This protein binds this small molecule.
Small molecule (SMILES): CSCC[C@H](NC(=O)[C@@H]1CCCN1C(=O)CNC(=O)[C@H](CC(N)=O)NC(=O)[C@H](CC1=c2ccccc2=NC1)NC(=O)[C@H](CC(C)C)NC(=O)[C@@H](N)CC(C)C)C(=O)N[C@@H](CCC(N)=O)C(=O)N[C@H](C(=O)O)C(C)C

Sequence of chain 1.G:
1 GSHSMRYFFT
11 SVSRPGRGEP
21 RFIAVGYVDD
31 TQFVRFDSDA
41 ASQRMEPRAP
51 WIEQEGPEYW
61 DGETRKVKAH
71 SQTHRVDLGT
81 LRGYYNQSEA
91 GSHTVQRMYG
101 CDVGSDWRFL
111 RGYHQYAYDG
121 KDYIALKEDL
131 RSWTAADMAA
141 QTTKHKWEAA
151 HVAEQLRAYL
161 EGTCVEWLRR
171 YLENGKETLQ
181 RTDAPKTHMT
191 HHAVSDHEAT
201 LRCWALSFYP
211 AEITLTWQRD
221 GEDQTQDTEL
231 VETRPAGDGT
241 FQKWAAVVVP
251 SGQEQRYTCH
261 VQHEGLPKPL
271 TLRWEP

Binding-site contacts:
Ligand atom CD contacts residue VAL76 of chain 1.G at 3.4 Å (hydrophobic).
Ligand atom CE2 contacts residue GLN155 of chain 1.G at 3.5 Å.
Ligand atom O contacts residue TRP147 of chain 1.G at 3.0 Å (h-bond).
Ligand atom OE1 contacts residue VAL76 of chain 1.G at 3.2 Å.
Ligand atom CD1 contacts residue GLU63 of chain 1.G at 3.0 Å.
Ligand atom N contacts residue LYS66 of chain 1.G at 3.4 Å (salt-bridge).
Ligand atom CD2 contacts residue THR163 of chain 1.G at 3.3 Å.
Ligand atom CA contacts residue ASP77 of chain 1.G at 3.2 Å.
Ligand atom CG2 contacts residue ASP77 of chain 1.G at 3.4 Å.
Ligand atom O contacts residue TRP147 of chain 1.G at 3.4 Å.
Ligand atom O contacts residue HIS70 of chain 1.G at 3.2 Å.
Ligand atom O contacts residue LYS146 of chain 1.G at 3.2 Å (salt-bridge).
Ligand atom CD2 contacts residue TYR99 of chain 1.G at 3.1 Å (hydrophobic).
Ligand atom OXT contacts residue TYR84 of chain 1.G at 2.8 Å (h-bond).
Ligand atom O contacts residue TYR159 of chain 1.G at 2.6 Å (h-bond).
Ligand atom NE1 contacts residue GLN155 of chain 1.G at 2.9 Å (h-bond).
Ligand atom CB contacts residue TYR99 of chain 1.G at 3.4 Å (hydrophobic).
Ligand atom N contacts residue TYR171 of chain 1.G at 2.9 Å (h-bond).
Ligand atom O contacts residue GLN155 of chain 1.G at 2.8 Å (h-bond).
Ligand atom ND2 contacts residue LYS66 of chain 1.G at 3.5 Å.
Ligand atom OXT contacts residue THR143 of chain 1.G at 2.8 Å (h-bond).
Ligand atom CG contacts residue LYS66 of chain 1.G at 3.3 Å.
Ligand atom ND2 contacts residue ARG65 of chain 1.G at 3.2 Å (salt-bridge).
Ligand atom N contacts residue TYR159 of chain 1.G at 3.5 Å.
Ligand atom CD1 contacts residue MET45 of chain 1.G at 3.4 Å (hydrophobic).
Ligand atom C contacts residue TYR84 of chain 1.G at 3.5 Å (hydrophobic).
Ligand atom OXT contacts residue LYS146 of chain 1.G at 3.5 Å.
Ligand atom N contacts residue ASP77 of chain 1.G at 2.9 Å (salt-bridge).
Ligand atom CD2 contacts residue TRP167 of chain 1.G at 3.5 Å (hydrophobic).
Ligand atom CZ2 contacts residue GLN155 of chain 1.G at 3.5 Å.
Ligand atom O contacts residue LYS66 of chain 1.G at 2.9 Å (salt-bridge).
Ligand atom CG1 contacts residue TYR116 of chain 1.G at 3.2 Å (hydrophobic).
Ligand atom N contacts residue GLU63 of chain 1.G at 2.9 Å (salt-bridge).
Ligand atom CD2 contacts residue TYR7 of chain 1.G at 3.5 Å (hydrophobic).
Ligand atom CD1 contacts residue LYS66 of chain 1.G at 3.5 Å.
Ligand atom N contacts residue TYR99 of chain 1.G at 3.2 Å (h-bond).
Ligand atom N contacts residue TYR7 of chain 1.G at 2.9 Å (h-bond).
Ligand atom O contacts residue TYR84 of chain 1.G at 3.5 Å (h-bond).
Ligand atom C contacts residue ASP77 of chain 1.G at 3.5 Å.
Ligand atom CB contacts residue GLU63 of chain 1.G at 3.5 Å.